Sequence of chain 1.E:
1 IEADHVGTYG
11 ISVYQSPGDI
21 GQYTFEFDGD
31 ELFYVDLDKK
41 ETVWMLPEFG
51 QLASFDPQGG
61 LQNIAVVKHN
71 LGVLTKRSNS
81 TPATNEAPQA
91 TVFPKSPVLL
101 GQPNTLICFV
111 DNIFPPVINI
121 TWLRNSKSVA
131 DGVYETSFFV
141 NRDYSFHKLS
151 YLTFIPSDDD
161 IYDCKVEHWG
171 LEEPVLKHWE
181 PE

Binding-site contacts:
Ligand atom C4 contacts residue ASN45 of chain 1.F at 3.6 Å.
Ligand atom C5 contacts residue ASN45 of chain 1.F at 3.0 Å.
Ligand atom O6 contacts residue ASN45 of chain 1.F at 2.7 Å.
Ligand atom O3 contacts residue ASN45 of chain 1.F at 2.8 Å (h-bond).
Ligand atom N2 contacts residue ASN45 of chain 1.F at 3.7 Å.
Ligand atom C3 contacts residue ASN45 of chain 1.F at 3.1 Å.
Ligand atom C1 contacts residue ASN45 of chain 1.F at 1.5 Å.
Ligand atom O5 contacts residue ASP4 of chain 1.E at 4.2 Å.
Ligand atom C6 contacts residue ASN45 of chain 1.F at 2.8 Å.
Ligand atom C2 contacts residue ASN45 of chain 1.F at 2.5 Å.
Ligand atom O6 contacts residue GLY46 of chain 1.F at 2.6 Å (h-bond).
Ligand atom O5 contacts residue ASN45 of chain 1.F at 2.4 Å (h-bond).
Ligand atom O6 contacts residue GLN48 of chain 1.F at 4.5 Å.
Ligand atom O5 contacts residue GLY46 of chain 1.F at 4.5 Å.
Ligand atom C6 contacts residue GLY46 of chain 1.F at 3.9 Å.

Sequence of chain 1.F:
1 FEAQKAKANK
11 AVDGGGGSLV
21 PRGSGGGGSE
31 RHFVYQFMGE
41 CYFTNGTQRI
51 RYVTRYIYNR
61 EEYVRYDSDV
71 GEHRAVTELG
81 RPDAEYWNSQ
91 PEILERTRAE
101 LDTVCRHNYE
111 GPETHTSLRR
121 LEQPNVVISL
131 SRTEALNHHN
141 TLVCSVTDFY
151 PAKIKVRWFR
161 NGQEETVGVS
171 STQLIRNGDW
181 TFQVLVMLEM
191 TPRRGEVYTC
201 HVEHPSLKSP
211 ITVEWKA

A small-molecule ligand and the protein it binds are described below.
Small molecule (SMILES): CC(=O)N[C@@H]1[C@@H](O)[C@H](O)[C@@H](CO)O[C@H]1O